Binding-site contacts:
Ligand atom C15 contacts residue GLY52 of chain 2.C at 3.6 Å.
Ligand atom C1 contacts residue TYR125 of chain 2.C at 3.6 Å (hydrophobic).
Ligand atom CL1 contacts residue PRO50 of chain 2.C at 3.6 Å.
Ligand atom CL2 contacts residue GLY123 of chain 2.C at 3.6 Å.
Ligand atom C14 contacts residue PRO50 of chain 2.C at 3.9 Å (hydrophobic).
Ligand atom C4 contacts residue PRO50 of chain 2.C at 3.9 Å (hydrophobic).
Ligand atom C14 contacts residue ILE51 of chain 2.C at 3.0 Å (hydrophobic).
Ligand atom C13 contacts residue GLY52 of chain 2.C at 3.9 Å.
Ligand atom CL2 contacts residue THR98 of chain 2.C at 4.0 Å.
Ligand atom O2 contacts residue PRO53 of chain 2.C at 3.5 Å.
Ligand atom O15 contacts residue PRO53 of chain 2.C at 3.3 Å.
Ligand atom O9A contacts residue ILE121 of chain 2.C at 3.8 Å.
Ligand atom O15 contacts residue ILE51 of chain 2.C at 4.0 Å.
Ligand atom CL2 contacts residue PRO53 of chain 2.C at 3.6 Å.
Ligand atom C13 contacts residue PRO50 of chain 2.C at 3.5 Å (hydrophobic).
Ligand atom O2 contacts residue PRO50 of chain 2.C at 4.1 Å.
Ligand atom O9B contacts residue PRO53 of chain 2.C at 4.1 Å.
Ligand atom O4 contacts residue PRO50 of chain 2.C at 3.4 Å.
Ligand atom C1 contacts residue PRO50 of chain 2.C at 4.2 Å (hydrophobic).
Ligand atom O15 contacts residue GLY52 of chain 2.C at 3.4 Å.
Ligand atom CL1 contacts residue PRO53 of chain 2.C at 4.2 Å.
Ligand atom O16 contacts residue VAL38 of chain 2.C at 4.0 Å.
Ligand atom CL1 contacts residue ILE51 of chain 2.C at 4.1 Å.
Ligand atom N2 contacts residue PRO50 of chain 2.C at 4.2 Å.
Ligand atom CL2 contacts residue TYR125 of chain 2.C at 3.9 Å.
Ligand atom CL1 contacts residue GLY52 of chain 2.C at 3.3 Å.
Ligand atom C14 contacts residue GLY52 of chain 2.C at 3.9 Å.
Ligand atom C15 contacts residue ILE51 of chain 2.C at 3.2 Å (hydrophobic).
Ligand atom O2 contacts residue GLY52 of chain 2.C at 3.4 Å.
Ligand atom CL1 contacts residue TYR125 of chain 2.C at 3.6 Å.
Ligand atom C12 contacts residue PRO50 of chain 2.C at 4.1 Å (hydrophobic).
Ligand atom C15 contacts residue PRO53 of chain 2.C at 4.2 Å (hydrophobic).
Ligand atom C2 contacts residue PRO50 of chain 2.C at 4.0 Å (hydrophobic).
Ligand atom C13 contacts residue ILE51 of chain 2.C at 3.8 Å (hydrophobic).
Ligand atom CL1 contacts residue ILE124 of chain 2.C at 3.4 Å.
Ligand atom O16 contacts residue GLY52 of chain 2.C at 4.2 Å.
Ligand atom O16 contacts residue ILE51 of chain 2.C at 3.5 Å (h-bond).
Ligand atom CL2 contacts residue ILE121 of chain 2.C at 4.0 Å.
Ligand atom C8 contacts residue PRO53 of chain 2.C at 3.8 Å (hydrophobic).
Ligand atom CL1 contacts residue GLY123 of chain 2.C at 3.8 Å.

Sequence of chain 2.C:
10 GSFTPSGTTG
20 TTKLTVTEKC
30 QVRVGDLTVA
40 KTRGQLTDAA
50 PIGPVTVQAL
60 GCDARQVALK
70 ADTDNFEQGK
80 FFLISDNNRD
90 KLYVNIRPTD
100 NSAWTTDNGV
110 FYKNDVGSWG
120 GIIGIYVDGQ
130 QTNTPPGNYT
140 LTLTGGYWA

A small-molecule ligand and the protein it binds are described below.
Small molecule (SMILES): O=C(O)CCC(=O)OC[C@@H](NC(=O)C(Cl)Cl)[C@H](O)c1ccc([N+](=O)[O-])cc1